The protein below binds the small molecule below.
Small molecule (SMILES): CC(=O)N[C@@H]1[C@@H](O)[C@H](O)[C@@H](CO)O[C@H]1O

Sequence of chain 1.A:
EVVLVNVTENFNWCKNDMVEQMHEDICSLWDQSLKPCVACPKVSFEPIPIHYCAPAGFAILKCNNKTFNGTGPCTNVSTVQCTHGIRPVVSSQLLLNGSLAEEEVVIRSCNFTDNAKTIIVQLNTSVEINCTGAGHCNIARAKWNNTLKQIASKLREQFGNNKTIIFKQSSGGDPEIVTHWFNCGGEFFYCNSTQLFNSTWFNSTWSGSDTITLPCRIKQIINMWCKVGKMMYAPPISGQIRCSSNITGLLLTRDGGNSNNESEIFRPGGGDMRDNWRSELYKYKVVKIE

Binding-site contacts:
Ligand atom O6 contacts residue LYS173 of chain 1.A at 3.9 Å.
Ligand atom N2 contacts residue GLU122 of chain 1.A at 4.0 Å.
Ligand atom C8 contacts residue ASN143 of chain 1.A at 4.4 Å.
Ligand atom C7 contacts residue THR144 of chain 1.A at 4.0 Å.
Ligand atom C2 contacts residue GLU122 of chain 1.A at 3.3 Å.
Ligand atom O7 contacts residue ASN143 of chain 1.A at 3.2 Å (h-bond).
Ligand atom C1 contacts residue THR144 of chain 1.A at 4.5 Å.
Ligand atom C4 contacts residue ASN143 of chain 1.A at 4.3 Å.
Ligand atom C8 contacts residue THR144 of chain 1.A at 4.0 Å.
Ligand atom C1 contacts residue ASN143 of chain 1.A at 1.4 Å.
Ligand atom O4 contacts residue GLN169 of chain 1.A at 3.5 Å (h-bond).
Ligand atom C3 contacts residue GLN169 of chain 1.A at 3.9 Å.
Ligand atom C5 contacts residue VAL124 of chain 1.A at 4.0 Å (hydrophobic).
Ligand atom C6 contacts residue VAL124 of chain 1.A at 3.6 Å (hydrophobic).
Ligand atom C6 contacts residue GLN169 of chain 1.A at 4.0 Å.
Ligand atom C7 contacts residue ASN143 of chain 1.A at 3.3 Å.
Ligand atom O5 contacts residue VAL124 of chain 1.A at 3.7 Å.
Ligand atom C5 contacts residue GLN169 of chain 1.A at 3.5 Å.
Ligand atom C5 contacts residue ASN143 of chain 1.A at 3.6 Å.
Ligand atom O6 contacts residue VAL124 of chain 1.A at 2.8 Å (h-bond).
Ligand atom N2 contacts residue ASN143 of chain 1.A at 3.0 Å (h-bond).
Ligand atom O6 contacts residue GLU123 of chain 1.A at 2.9 Å (salt-bridge).
Ligand atom C1 contacts residue GLN169 of chain 1.A at 4.4 Å.
Ligand atom O5 contacts residue GLU122 of chain 1.A at 3.3 Å (salt-bridge).
Ligand atom C1 contacts residue GLU122 of chain 1.A at 3.3 Å.
Ligand atom O7 contacts residue THR144 of chain 1.A at 3.5 Å (h-bond).
Ligand atom C4 contacts residue GLN169 of chain 1.A at 3.8 Å.
Ligand atom C2 contacts residue ASN143 of chain 1.A at 2.6 Å.
Ligand atom C6 contacts residue GLU123 of chain 1.A at 4.2 Å.
Ligand atom O5 contacts residue GLN169 of chain 1.A at 4.4 Å.
Ligand atom O5 contacts residue GLU123 of chain 1.A at 4.0 Å.
Ligand atom O5 contacts residue ASN143 of chain 1.A at 2.4 Å (h-bond).
Ligand atom C3 contacts residue ASN143 of chain 1.A at 3.8 Å.
Ligand atom C5 contacts residue GLU122 of chain 1.A at 4.5 Å.
Ligand atom O6 contacts residue GLU122 of chain 1.A at 4.5 Å.